Sequence of chain 1.A:
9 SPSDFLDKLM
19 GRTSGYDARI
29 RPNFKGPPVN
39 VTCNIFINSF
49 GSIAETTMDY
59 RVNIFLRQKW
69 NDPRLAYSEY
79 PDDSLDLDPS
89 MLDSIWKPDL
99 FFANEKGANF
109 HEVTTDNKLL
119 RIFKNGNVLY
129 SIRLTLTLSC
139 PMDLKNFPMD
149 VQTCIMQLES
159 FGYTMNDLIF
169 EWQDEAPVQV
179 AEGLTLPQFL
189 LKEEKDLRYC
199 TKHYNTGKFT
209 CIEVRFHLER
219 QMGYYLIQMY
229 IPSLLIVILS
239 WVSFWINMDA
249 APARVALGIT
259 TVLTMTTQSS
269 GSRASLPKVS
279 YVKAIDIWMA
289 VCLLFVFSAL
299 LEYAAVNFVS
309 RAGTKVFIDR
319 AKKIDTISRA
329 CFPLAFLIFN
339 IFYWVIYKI

Binding-site contacts:
Ligand atom CAE contacts residue LEU117 of chain 1.A at 3.7 Å (hydrophobic).
Ligand atom CAR contacts residue TYR202 of chain 1.E at 3.7 Å (hydrophobic).
Ligand atom CAG contacts residue PHE159 of chain 1.E at 4.0 Å (hydrophobic).
Ligand atom OAJ contacts residue ARG65 of chain 1.A at 3.1 Å (salt-bridge).
Ligand atom CAN contacts residue THR204 of chain 1.E at 3.7 Å.
Ligand atom CAM contacts residue PHE44 of chain 1.A at 3.8 Å (hydrophobic).
Ligand atom CAU contacts residue PHE207 of chain 1.E at 3.5 Å (hydrophobic).
Ligand atom CAA contacts residue THR204 of chain 1.E at 4.0 Å.
Ligand atom CAF contacts residue LEU127 of chain 1.A at 3.8 Å (hydrophobic).
Ligand atom CAT contacts residue TYR202 of chain 1.E at 3.7 Å (hydrophobic).
Ligand atom NAY contacts residue PHE159 of chain 1.E at 3.2 Å (h-bond).
Ligand atom CAC contacts residue PHE159 of chain 1.E at 3.9 Å (hydrophobic).
Ligand atom CAT contacts residue THR204 of chain 1.E at 4.0 Å.
Ligand atom CAC contacts residue LEU117 of chain 1.A at 3.3 Å (hydrophobic).
Ligand atom OAO contacts residue PHE44 of chain 1.A at 3.2 Å.
Ligand atom CAC contacts residue PHE207 of chain 1.E at 3.6 Å (hydrophobic).
Ligand atom NAH contacts residue THR204 of chain 1.E at 4.0 Å.
Ligand atom CAK contacts residue SER129 of chain 1.A at 3.9 Å.
Ligand atom CAF contacts residue THR204 of chain 1.E at 4.0 Å.
Ligand atom CAP contacts residue PHE63 of chain 1.A at 3.9 Å (hydrophobic).
Ligand atom CAL contacts residue ARG65 of chain 1.A at 3.6 Å.
Ligand atom CAU contacts residue THR204 of chain 1.E at 3.7 Å.
Ligand atom CAX contacts residue PHE159 of chain 1.E at 3.3 Å (hydrophobic).
Ligand atom CAW contacts residue PHE159 of chain 1.E at 3.4 Å (hydrophobic).
Ligand atom CAE contacts residue ARG119 of chain 1.A at 4.0 Å.
Ligand atom CAD contacts residue LEU117 of chain 1.A at 3.2 Å (hydrophobic).
Ligand atom CAI contacts residue THR204 of chain 1.E at 4.0 Å.
Ligand atom CAV contacts residue PHE207 of chain 1.E at 3.7 Å (hydrophobic).
Ligand atom CAB contacts residue LEU117 of chain 1.A at 4.0 Å (hydrophobic).
Ligand atom CAS contacts residue GLU157 of chain 1.E at 3.9 Å.
Ligand atom CAV contacts residue PHE159 of chain 1.E at 3.5 Å (hydrophobic).
Ligand atom CAW contacts residue SER129 of chain 1.A at 4.1 Å.
Ligand atom OAJ contacts residue THR204 of chain 1.E at 3.6 Å.
Ligand atom CAQ contacts residue PHE63 of chain 1.A at 3.5 Å (hydrophobic).
Ligand atom CAP contacts residue PHE44 of chain 1.A at 3.5 Å (hydrophobic).
Ligand atom CAD contacts residue ARG119 of chain 1.A at 4.0 Å.
Ligand atom CAU contacts residue TYR202 of chain 1.E at 3.5 Å (hydrophobic).
Ligand atom OAJ contacts residue LEU127 of chain 1.A at 3.7 Å.
Ligand atom CAI contacts residue ARG65 of chain 1.A at 3.8 Å.
Ligand atom CAX contacts residue PHE63 of chain 1.A at 4.0 Å (hydrophobic).

This protein binds this small molecule.
Small molecule (SMILES): O=C1C[C@@H]2OCC=C3CN4CC[C@]56c7ccccc7N1[C@H]5[C@H]2[C@H]3C[C@H]46

Sequence of chain 1.E:
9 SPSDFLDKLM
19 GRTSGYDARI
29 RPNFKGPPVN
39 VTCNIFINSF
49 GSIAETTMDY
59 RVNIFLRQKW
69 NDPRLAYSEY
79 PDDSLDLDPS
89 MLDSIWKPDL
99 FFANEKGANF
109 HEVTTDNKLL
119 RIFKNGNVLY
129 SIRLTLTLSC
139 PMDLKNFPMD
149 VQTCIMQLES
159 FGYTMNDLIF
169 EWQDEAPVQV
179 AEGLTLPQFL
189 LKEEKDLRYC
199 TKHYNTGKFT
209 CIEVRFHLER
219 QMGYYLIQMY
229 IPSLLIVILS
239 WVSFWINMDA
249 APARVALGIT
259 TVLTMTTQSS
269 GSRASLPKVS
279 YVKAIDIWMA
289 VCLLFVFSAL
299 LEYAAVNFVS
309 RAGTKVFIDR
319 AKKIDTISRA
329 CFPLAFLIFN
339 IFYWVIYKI